A small-molecule ligand and the protein it binds are described below.
Small molecule (SMILES): CC(=O)N[C@@H]1[C@@H](O)[C@H](O)[C@@H](CO)O[C@H]1O

Binding-site contacts:
Ligand atom C7 contacts residue ASN183 of chain 1.A at 3.4 Å.
Ligand atom C2 contacts residue ASN183 of chain 1.A at 2.6 Å.
Ligand atom O7 contacts residue ASN183 of chain 1.A at 4.0 Å.
Ligand atom O3 contacts residue TRP181 of chain 1.A at 4.2 Å.
Ligand atom O7 contacts residue GLY182 of chain 1.A at 3.9 Å.
Ligand atom O7 contacts residue TRP181 of chain 1.A at 3.8 Å.
Ligand atom C7 contacts residue GLY182 of chain 1.A at 4.5 Å.
Ligand atom C5 contacts residue ASN183 of chain 1.A at 3.5 Å.
Ligand atom C8 contacts residue ASN183 of chain 1.A at 4.3 Å.
Ligand atom C2 contacts residue TRP181 of chain 1.A at 4.0 Å (hydrophobic).
Ligand atom C4 contacts residue ASN183 of chain 1.A at 4.2 Å.
Ligand atom N2 contacts residue ASN183 of chain 1.A at 2.4 Å (h-bond).
Ligand atom C3 contacts residue ASN183 of chain 1.A at 3.9 Å.
Ligand atom N2 contacts residue TRP181 of chain 1.A at 4.4 Å.
Ligand atom C1 contacts residue ASN183 of chain 1.A at 1.5 Å.
Ligand atom O5 contacts residue ASN183 of chain 1.A at 2.1 Å (h-bond).

Sequence of chain 1.A:
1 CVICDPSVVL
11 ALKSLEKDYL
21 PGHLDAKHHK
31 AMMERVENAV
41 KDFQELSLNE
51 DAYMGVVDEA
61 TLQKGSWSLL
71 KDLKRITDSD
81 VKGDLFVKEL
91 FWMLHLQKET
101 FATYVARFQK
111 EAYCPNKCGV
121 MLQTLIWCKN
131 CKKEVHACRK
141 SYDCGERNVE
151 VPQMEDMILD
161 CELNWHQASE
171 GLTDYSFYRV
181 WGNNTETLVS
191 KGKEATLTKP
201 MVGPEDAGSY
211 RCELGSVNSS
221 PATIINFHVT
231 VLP